Sequence of chain 1.B:
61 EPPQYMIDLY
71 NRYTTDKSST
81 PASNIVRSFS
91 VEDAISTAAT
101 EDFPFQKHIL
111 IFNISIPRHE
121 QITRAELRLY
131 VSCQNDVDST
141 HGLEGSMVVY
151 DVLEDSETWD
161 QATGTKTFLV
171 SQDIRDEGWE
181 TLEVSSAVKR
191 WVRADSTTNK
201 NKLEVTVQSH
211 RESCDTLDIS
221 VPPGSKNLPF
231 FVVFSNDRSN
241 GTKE

A protein and the small-molecule ligand that binds it are described below.
Small molecule (SMILES): CC(=O)N[C@H]1[C@H](O[C@H]2[C@H](O)[C@@H](NC(C)=O)CO[C@@H]2CO)O[C@H](CO)[C@@H](O)[C@@H]1O

Binding-site contacts:
Ligand atom C2 contacts residue ASN113 of chain 1.B at 2.5 Å.
Ligand atom O6 contacts residue SER115 of chain 1.B at 4.1 Å.
Ligand atom O5 contacts residue ASN113 of chain 1.B at 2.4 Å (h-bond).
Ligand atom O7 contacts residue GLU92 of chain 1.B at 3.9 Å.
Ligand atom N2 contacts residue ASN113 of chain 1.B at 2.9 Å (h-bond).
Ligand atom C7 contacts residue GLU92 of chain 1.B at 3.9 Å.
Ligand atom C1 contacts residue ASN113 of chain 1.B at 1.4 Å.
Ligand atom C4 contacts residue ASN113 of chain 1.B at 4.3 Å.
Ligand atom C8 contacts residue ASN113 of chain 1.B at 4.5 Å.
Ligand atom C8 contacts residue GLU92 of chain 1.B at 3.3 Å.
Ligand atom C3 contacts residue ASN113 of chain 1.B at 3.8 Å.
Ligand atom C5 contacts residue ASN113 of chain 1.B at 3.7 Å.
Ligand atom C7 contacts residue ASN113 of chain 1.B at 3.4 Å.
Ligand atom O7 contacts residue ASN113 of chain 1.B at 3.7 Å.